Binding-site contacts:
Ligand atom C5 contacts residue GLN222 of chain 1.B at 4.0 Å.
Ligand atom O1 contacts residue SER137 of chain 1.B at 4.2 Å.
Ligand atom C6 contacts residue PHE132 of chain 1.B at 3.4 Å (hydrophobic).
Ligand atom C1 contacts residue GLU221 of chain 1.B at 4.0 Å.
Ligand atom C6 contacts residue GLU221 of chain 1.B at 4.0 Å.
Ligand atom O4 contacts residue ASN138 of chain 1.B at 3.0 Å (h-bond).
Ligand atom O5 contacts residue GLN222 of chain 1.B at 4.0 Å.
Ligand atom C5 contacts residue PHE132 of chain 1.B at 3.6 Å (hydrophobic).
Ligand atom O6 contacts residue SER219 of chain 1.B at 4.4 Å.
Ligand atom O6 contacts residue GLY220 of chain 1.B at 3.1 Å (h-bond).
Ligand atom O4 contacts residue ASP86 of chain 1.B at 2.7 Å (salt-bridge).
Ligand atom O6 contacts residue GLN222 of chain 1.B at 3.2 Å (h-bond).
Ligand atom O5 contacts residue GLY220 of chain 1.B at 3.8 Å.
Ligand atom O3 contacts residue GLY105 of chain 1.B at 3.6 Å.
Ligand atom C3 contacts residue GLY106 of chain 1.B at 3.7 Å.
Ligand atom O4 contacts residue PHE132 of chain 1.B at 3.3 Å.
Ligand atom O3 contacts residue GLY104 of chain 1.B at 4.3 Å.
Ligand atom C6 contacts residue ALA85 of chain 1.B at 3.9 Å (hydrophobic).
Ligand atom C3 contacts residue ASN138 of chain 1.B at 4.1 Å.
Ligand atom O3 contacts residue ASN138 of chain 1.B at 4.2 Å.
Ligand atom C5 contacts residue GLU221 of chain 1.B at 4.2 Å.
Ligand atom C4 contacts residue GLY105 of chain 1.B at 3.9 Å.
Ligand atom O4 contacts residue GLY105 of chain 1.B at 4.2 Å.
Ligand atom C3 contacts residue GLY105 of chain 1.B at 4.3 Å.
Ligand atom C4 contacts residue GLY106 of chain 1.B at 3.5 Å.
Ligand atom O6 contacts residue GLU221 of chain 1.B at 3.2 Å (salt-bridge).
Ligand atom O6 contacts residue ASP86 of chain 1.B at 2.8 Å (salt-bridge).
Ligand atom O5 contacts residue GLU221 of chain 1.B at 3.1 Å (salt-bridge).
Ligand atom O6 contacts residue ALA85 of chain 1.B at 3.6 Å.
Ligand atom C4 contacts residue ASN138 of chain 1.B at 4.1 Å.
Ligand atom O2 contacts residue GLY105 of chain 1.B at 3.8 Å.
Ligand atom C6 contacts residue ASP86 of chain 1.B at 3.4 Å.
Ligand atom C4 contacts residue PHE132 of chain 1.B at 4.2 Å (hydrophobic).
Ligand atom O4 contacts residue GLY106 of chain 1.B at 3.3 Å (h-bond).
Ligand atom C4 contacts residue ASP86 of chain 1.B at 3.4 Å.
Ligand atom C5 contacts residue ASP86 of chain 1.B at 4.0 Å.
Ligand atom C6 contacts residue GLN222 of chain 1.B at 3.3 Å.
Ligand atom O4 contacts residue SER137 of chain 1.B at 4.3 Å.
Ligand atom O3 contacts residue GLY106 of chain 1.B at 2.8 Å (h-bond).
Ligand atom O2 contacts residue GLY220 of chain 1.B at 3.9 Å.

The protein below binds the small molecule below.
Small molecule (SMILES): OC[C@H]1O[C@H](O)[C@@H](O)[C@@H](O)[C@@H]1O

Sequence of chain 1.B:
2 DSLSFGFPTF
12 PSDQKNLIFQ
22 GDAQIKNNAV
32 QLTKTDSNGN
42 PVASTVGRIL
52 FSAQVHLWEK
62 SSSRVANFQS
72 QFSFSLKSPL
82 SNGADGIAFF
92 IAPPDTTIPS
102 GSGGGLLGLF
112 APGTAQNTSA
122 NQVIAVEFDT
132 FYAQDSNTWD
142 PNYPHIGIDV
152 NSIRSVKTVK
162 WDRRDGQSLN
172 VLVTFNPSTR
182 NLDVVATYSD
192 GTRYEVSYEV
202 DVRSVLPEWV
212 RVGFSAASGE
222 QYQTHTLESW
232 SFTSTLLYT